Sequence of chain 1.Y:
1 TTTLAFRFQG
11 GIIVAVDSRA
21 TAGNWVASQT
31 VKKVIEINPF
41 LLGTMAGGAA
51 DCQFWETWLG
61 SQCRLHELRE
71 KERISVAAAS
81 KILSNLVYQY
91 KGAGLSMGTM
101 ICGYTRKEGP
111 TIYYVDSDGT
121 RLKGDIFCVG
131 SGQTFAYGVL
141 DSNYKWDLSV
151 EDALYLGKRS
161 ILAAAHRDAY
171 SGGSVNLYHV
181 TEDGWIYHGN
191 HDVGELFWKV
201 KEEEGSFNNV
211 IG

A protein and the small-molecule ligand that binds it are described below.
Small molecule (SMILES): CC(C)[C@H](NC(=O)N[C@H](C(=O)N[C@H]1CCCCNC(=O)C=C[C@H](C(C)C)NC1=O)C(C)C)C(=O)O

Sequence of chain 1.Z:
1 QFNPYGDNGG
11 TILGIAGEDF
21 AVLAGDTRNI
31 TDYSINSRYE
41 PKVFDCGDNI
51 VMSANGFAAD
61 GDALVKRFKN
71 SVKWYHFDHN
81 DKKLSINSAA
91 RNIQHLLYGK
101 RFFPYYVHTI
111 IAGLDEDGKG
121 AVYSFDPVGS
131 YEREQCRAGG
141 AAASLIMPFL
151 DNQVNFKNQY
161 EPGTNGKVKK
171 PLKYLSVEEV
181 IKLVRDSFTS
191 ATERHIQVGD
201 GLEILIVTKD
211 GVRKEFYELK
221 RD

Binding-site contacts:
Ligand atom O20 contacts residue ALA20 of chain 1.Y at 3.4 Å.
Ligand atom C19 contacts residue GLY47 of chain 1.Y at 3.6 Å.
Ligand atom C11 contacts residue THR21 of chain 1.Y at 3.4 Å.
Ligand atom N36 contacts residue ASP126 of chain 1.Z at 2.9 Å (salt-bridge).
Ligand atom C24 contacts residue MET45 of chain 1.Y at 3.5 Å (hydrophobic).
Ligand atom C15 contacts residue THR21 of chain 1.Y at 3.7 Å.
Ligand atom N21 contacts residue GLY47 of chain 1.Y at 2.9 Å (h-bond).
Ligand atom C25 contacts residue ARG19 of chain 1.Y at 3.8 Å.
Ligand atom C8 contacts residue ASP126 of chain 1.Z at 3.4 Å.
Ligand atom N17 contacts residue THR21 of chain 1.Y at 3.0 Å (h-bond).
Ligand atom C24 contacts residue ALA46 of chain 1.Y at 3.8 Å (hydrophobic).
Ligand atom O20 contacts residue THR21 of chain 1.Y at 3.1 Å (h-bond).
Ligand atom O2 contacts residue PRO127 of chain 1.Z at 3.5 Å.
Ligand atom C18 contacts residue GLY47 of chain 1.Y at 3.4 Å.
Ligand atom C23 contacts residue THR1 of chain 1.Y at 2.8 Å.
Ligand atom C14 contacts residue ALA27 of chain 1.Y at 4.0 Å (hydrophobic).
Ligand atom N21 contacts residue THR1 of chain 1.Y at 3.5 Å (h-bond).
Ligand atom C25 contacts residue LYS33 of chain 1.Y at 3.7 Å.
Ligand atom C14 contacts residue ASP126 of chain 1.Z at 3.9 Å.
Ligand atom C28 contacts residue THR1 of chain 1.Y at 3.7 Å.
Ligand atom C22 contacts residue ARG19 of chain 1.Y at 4.0 Å.
Ligand atom C5 contacts residue VAL128 of chain 1.Z at 3.8 Å (hydrophobic).
Ligand atom C23 contacts residue LYS33 of chain 1.Y at 3.8 Å.
Ligand atom C13 contacts residue ALA49 of chain 1.Y at 3.8 Å (hydrophobic).
Ligand atom C12 contacts residue ASP126 of chain 1.Z at 4.0 Å.
Ligand atom C22 contacts residue GLY47 of chain 1.Y at 3.9 Å.
Ligand atom C22 contacts residue THR1 of chain 1.Y at 2.2 Å.
Ligand atom O29 contacts residue THR1 of chain 1.Y at 3.6 Å.
Ligand atom C34 contacts residue GLY47 of chain 1.Y at 3.4 Å.
Ligand atom O29 contacts residue GLY47 of chain 1.Y at 3.5 Å (h-bond).
Ligand atom C25 contacts residue THR1 of chain 1.Y at 3.9 Å.
Ligand atom O16 contacts residue ALA49 of chain 1.Y at 3.2 Å (h-bond).
Ligand atom C24 contacts residue THR1 of chain 1.Y at 3.9 Å.
Ligand atom C27 contacts residue THR1 of chain 1.Y at 2.6 Å.
Ligand atom C26 contacts residue THR1 of chain 1.Y at 1.5 Å.
Ligand atom C13 contacts residue ASP126 of chain 1.Z at 3.5 Å.
Ligand atom N7 contacts residue ASP126 of chain 1.Z at 3.1 Å (salt-bridge).
Ligand atom C12 contacts residue THR21 of chain 1.Y at 3.8 Å.
Ligand atom C24 contacts residue GLY47 of chain 1.Y at 3.2 Å.
Ligand atom C11 contacts residue ASP126 of chain 1.Z at 4.0 Å.